This protein binds this small molecule.
Small molecule (SMILES): CO[C@@H]1[C@@H](OC(N)=O)[C@@H](O)[C@H](Oc2ccc3c(O)c(NC(=O)c4ccc(O)c(CC=C(C)C)c4)c(=O)oc3c2C)OC1(C)C

Binding-site contacts:
Ligand atom O3 contacts residue ASP89 of chain 1.A at 2.6 Å (salt-bridge).
Ligand atom C12 contacts residue ASP81 of chain 1.A at 3.6 Å.
Ligand atom C3 contacts residue GLU58 of chain 1.A at 3.6 Å.
Ligand atom O3 contacts residue GLN91 of chain 1.A at 3.4 Å (h-bond).
Ligand atom C1 contacts residue SER128 of chain 1.A at 3.3 Å.
Ligand atom N1 contacts residue ASN54 of chain 1.A at 3.5 Å.
Ligand atom C6 contacts residue ARG144 of chain 1.A at 3.7 Å.
Ligand atom C18 contacts residue ASP89 of chain 1.A at 3.1 Å.
Ligand atom C25 contacts residue ILE102 of chain 1.A at 3.5 Å (hydrophobic).
Ligand atom C16 contacts residue PRO87 of chain 1.A at 3.8 Å (hydrophobic).
Ligand atom C29 contacts residue ASN54 of chain 1.A at 3.3 Å.
Ligand atom C2 contacts residue GLU58 of chain 1.A at 3.5 Å.
Ligand atom O3 contacts residue PRO87 of chain 1.A at 3.3 Å.
Ligand atom C12 contacts residue ASN54 of chain 1.A at 3.6 Å.
Ligand atom O10 contacts residue PRO87 of chain 1.A at 3.8 Å.
Ligand atom O11 contacts residue ARG144 of chain 1.A at 2.7 Å (salt-bridge).
Ligand atom C1 contacts residue ILE86 of chain 1.A at 3.8 Å (hydrophobic).
Ligand atom C18 contacts residue PRO87 of chain 1.A at 3.5 Å (hydrophobic).
Ligand atom N1 contacts residue ASP81 of chain 1.A at 2.8 Å (salt-bridge).
Ligand atom C1 contacts residue ILE102 of chain 1.A at 3.8 Å (hydrophobic).
Ligand atom O10 contacts residue ARG144 of chain 1.A at 3.7 Å.
Ligand atom C6 contacts residue ARG84 of chain 1.A at 3.8 Å.
Ligand atom C5 contacts residue ARG84 of chain 1.A at 3.6 Å.
Ligand atom C19 contacts residue ARG144 of chain 1.A at 3.4 Å.
Ligand atom O6 contacts residue ASN54 of chain 1.A at 2.6 Å (h-bond).
Ligand atom O5 contacts residue ASN54 of chain 1.A at 3.4 Å.
Ligand atom O6 contacts residue ASP57 of chain 1.A at 3.7 Å.
Ligand atom O1 contacts residue ILE86 of chain 1.A at 3.4 Å.
Ligand atom C17 contacts residue ASP89 of chain 1.A at 3.3 Å.
Ligand atom C9 contacts residue ARG84 of chain 1.A at 3.6 Å.
Ligand atom O11 contacts residue ARG84 of chain 1.A at 3.7 Å.
Ligand atom C4 contacts residue GLU58 of chain 1.A at 3.7 Å.
Ligand atom C17 contacts residue PRO87 of chain 1.A at 3.4 Å (hydrophobic).
Ligand atom C2 contacts residue GLY85 of chain 1.A at 3.5 Å.
Ligand atom O10 contacts residue ARG84 of chain 1.A at 3.5 Å (salt-bridge).
Ligand atom O8 contacts residue GLU58 of chain 1.A at 3.4 Å (salt-bridge).
Ligand atom O2 contacts residue ARG144 of chain 1.A at 3.8 Å.
Ligand atom O4 contacts residue ASP81 of chain 1.A at 3.7 Å.
Ligand atom N1 contacts residue SER55 of chain 1.A at 3.5 Å (h-bond).
Ligand atom C1 contacts residue ASN54 of chain 1.A at 3.7 Å.

Sequence of chain 1.A:
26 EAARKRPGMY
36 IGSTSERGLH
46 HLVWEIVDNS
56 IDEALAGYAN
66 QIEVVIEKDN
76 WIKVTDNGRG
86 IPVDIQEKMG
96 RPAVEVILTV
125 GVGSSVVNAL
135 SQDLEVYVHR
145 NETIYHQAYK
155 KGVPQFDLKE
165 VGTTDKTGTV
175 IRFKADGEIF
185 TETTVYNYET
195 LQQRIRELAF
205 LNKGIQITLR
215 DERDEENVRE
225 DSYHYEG